Binding-site contacts:
Ligand atom C4 contacts residue PHE279 of chain 1.A at 3.6 Å (hydrophobic).
Ligand atom N25 contacts residue GLN276 of chain 1.A at 2.7 Å (h-bond).
Ligand atom C6 contacts residue LEU243 of chain 1.A at 3.1 Å (hydrophobic).
Ligand atom C19 contacts residue GLN276 of chain 1.A at 3.4 Å.
Ligand atom C5 contacts residue PHE279 of chain 1.A at 3.2 Å (hydrophobic).
Ligand atom C8 contacts residue PHE279 of chain 1.A at 3.4 Å (hydrophobic).
Ligand atom C13 contacts residue LEU243 of chain 1.A at 3.7 Å (hydrophobic).
Ligand atom N26 contacts residue TYR247 of chain 1.A at 3.3 Å (h-bond).
Ligand atom O27 contacts residue PHE279 of chain 1.A at 3.8 Å.
Ligand atom N21 contacts residue PHE264 of chain 1.A at 3.5 Å.
Ligand atom C9 contacts residue LEU243 of chain 1.A at 3.3 Å (hydrophobic).
Ligand atom C10 contacts residue MET188 of chain 1.A at 3.8 Å (hydrophobic).
Ligand atom C13 contacts residue TYR247 of chain 1.A at 3.6 Å (hydrophobic).
Ligand atom C3 contacts residue PHE264 of chain 1.A at 3.8 Å (hydrophobic).
Ligand atom N22 contacts residue ILE226 of chain 1.A at 3.9 Å.
Ligand atom N23 contacts residue LEU243 of chain 1.A at 3.0 Å.
Ligand atom N24 contacts residue PHE279 of chain 1.A at 3.7 Å.
Ligand atom C18 contacts residue ALA275 of chain 1.A at 3.8 Å (hydrophobic).
Ligand atom N23 contacts residue TYR247 of chain 1.A at 3.6 Å (h-bond).
Ligand atom C18 contacts residue GLN276 of chain 1.A at 3.4 Å.
Ligand atom C8 contacts residue GLN276 of chain 1.A at 3.5 Å.
Ligand atom C14 contacts residue PHE264 of chain 1.A at 3.9 Å (hydrophobic).
Ligand atom O27 contacts residue GLN276 of chain 1.A at 2.8 Å (h-bond).
Ligand atom C18 contacts residue LEU243 of chain 1.A at 3.7 Å (hydrophobic).
Ligand atom C12 contacts residue ILE226 of chain 1.A at 3.9 Å (hydrophobic).
Ligand atom N23 contacts residue PHE279 of chain 1.A at 3.9 Å.
Ligand atom C6 contacts residue PHE279 of chain 1.A at 3.5 Å (hydrophobic).
Ligand atom C9 contacts residue PHE279 of chain 1.A at 4.0 Å (hydrophobic).
Ligand atom C17 contacts residue TYR247 of chain 1.A at 3.6 Å (hydrophobic).
Ligand atom C7 contacts residue PHE264 of chain 1.A at 3.9 Å (hydrophobic).
Ligand atom N24 contacts residue LEU243 of chain 1.A at 3.6 Å.
Ligand atom C5 contacts residue LEU243 of chain 1.A at 3.6 Å (hydrophobic).
Ligand atom C16 contacts residue TYR247 of chain 1.A at 3.9 Å (hydrophobic).
Ligand atom C15 contacts residue TYR247 of chain 1.A at 4.0 Å (hydrophobic).
Ligand atom C9 contacts residue GLN276 of chain 1.A at 3.5 Å.
Ligand atom C14 contacts residue TYR247 of chain 1.A at 3.7 Å (hydrophobic).
Ligand atom C16 contacts residue PHE264 of chain 1.A at 3.7 Å (hydrophobic).
Ligand atom N25 contacts residue PHE279 of chain 1.A at 3.5 Å.
Ligand atom N25 contacts residue LEU243 of chain 1.A at 3.8 Å.
Ligand atom C15 contacts residue PHE279 of chain 1.A at 3.5 Å (hydrophobic).

Sequence of chain 1.A:
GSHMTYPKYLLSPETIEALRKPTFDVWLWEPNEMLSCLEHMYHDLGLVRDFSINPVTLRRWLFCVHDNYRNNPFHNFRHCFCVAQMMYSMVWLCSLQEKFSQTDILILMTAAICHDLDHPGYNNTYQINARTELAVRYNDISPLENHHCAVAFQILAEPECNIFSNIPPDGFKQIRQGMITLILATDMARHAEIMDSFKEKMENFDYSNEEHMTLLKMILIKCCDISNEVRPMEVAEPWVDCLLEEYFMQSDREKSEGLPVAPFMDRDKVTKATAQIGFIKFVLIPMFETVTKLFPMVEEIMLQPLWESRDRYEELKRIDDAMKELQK

The small molecule below binds the protein below.
Small molecule (SMILES): C[C@H](c1nc2c(cnn2C2CCCC2)c(=O)[nH]1)N1CC(c2ncccn2)C1